Binding-site contacts:
Ligand atom O1P contacts residue TYR79 of chain 1.A at 3.5 Å (h-bond).
Ligand atom O5P contacts residue ARG35 of chain 1.A at 2.8 Å (salt-bridge).
Ligand atom C5M contacts residue TYR107 of chain 1.A at 3.8 Å (hydrophobic).
Ligand atom O4 contacts residue LEU83 of chain 1.A at 3.6 Å.
Ligand atom P1 contacts residue TYR79 of chain 1.A at 3.6 Å.
Ligand atom O5' contacts residue ARG35 of chain 1.A at 3.7 Å.
Ligand atom N3 contacts residue TYR109 of chain 1.A at 3.4 Å.
Ligand atom O5P contacts residue TYR107 of chain 1.A at 4.0 Å.
Ligand atom C2' contacts residue TYR107 of chain 1.A at 3.8 Å (hydrophobic).
Ligand atom C5 contacts residue LEU83 of chain 1.A at 4.0 Å (hydrophobic).
Ligand atom O4' contacts residue ARG81 of chain 1.A at 3.0 Å (salt-bridge).
Ligand atom C1' contacts residue ARG81 of chain 1.A at 4.0 Å.
Ligand atom O5' contacts residue ARG81 of chain 1.A at 3.1 Å (salt-bridge).
Ligand atom O5P contacts residue CA1 of chain 1.C at 3.1 Å.
Ligand atom C4 contacts residue TYR109 of chain 1.A at 3.6 Å (hydrophobic).
Ligand atom O4 contacts residue LEU37 of chain 1.A at 3.9 Å.
Ligand atom C3' contacts residue TYR107 of chain 1.A at 3.9 Å (hydrophobic).
Ligand atom P1 contacts residue LYS78 of chain 1.A at 3.7 Å.
Ligand atom C6 contacts residue ARG81 of chain 1.A at 4.0 Å.
Ligand atom P2 contacts residue ARG35 of chain 1.A at 3.6 Å.
Ligand atom N3 contacts residue LEU83 of chain 1.A at 3.8 Å.
Ligand atom O4 contacts residue TYR109 of chain 1.A at 3.9 Å.
Ligand atom C5' contacts residue TYR107 of chain 1.A at 3.6 Å (hydrophobic).
Ligand atom O1P contacts residue LYS78 of chain 1.A at 2.7 Å (salt-bridge).
Ligand atom O3' contacts residue LYS78 of chain 1.A at 3.5 Å (salt-bridge).
Ligand atom C5' contacts residue ARG81 of chain 1.A at 4.0 Å.
Ligand atom C2 contacts residue ASP77 of chain 1.A at 4.0 Å.
Ligand atom C4 contacts residue LEU83 of chain 1.A at 3.7 Å (hydrophobic).
Ligand atom C2 contacts residue TYR109 of chain 1.A at 3.8 Å (hydrophobic).
Ligand atom C5M contacts residue ARG35 of chain 1.A at 3.7 Å.
Ligand atom O2 contacts residue ASP77 of chain 1.A at 3.9 Å.
Ligand atom O4P contacts residue ARG81 of chain 1.A at 2.9 Å (salt-bridge).
Ligand atom C2' contacts residue TYR109 of chain 1.A at 3.6 Å (hydrophobic).
Ligand atom O5P contacts residue ASP40 of chain 1.A at 3.5 Å (salt-bridge).
Ligand atom C4' contacts residue ARG81 of chain 1.A at 3.9 Å.
Ligand atom O4P contacts residue ARG35 of chain 1.A at 2.9 Å (salt-bridge).
Ligand atom P2 contacts residue CA1 of chain 1.C at 4.0 Å.
Ligand atom P2 contacts residue ARG81 of chain 1.A at 4.0 Å.
Ligand atom O2P contacts residue TYR79 of chain 1.A at 2.7 Å (h-bond).
Ligand atom O4P contacts residue CA1 of chain 1.C at 4.0 Å.

The small molecule below binds the protein below.
Small molecule (SMILES): Cc1cn([C@H]2C[C@H](OP(=O)(O)O)[C@@H](COP(=O)(O)O)O2)c(=O)[nH]c1=O

Sequence of chain 1.A:
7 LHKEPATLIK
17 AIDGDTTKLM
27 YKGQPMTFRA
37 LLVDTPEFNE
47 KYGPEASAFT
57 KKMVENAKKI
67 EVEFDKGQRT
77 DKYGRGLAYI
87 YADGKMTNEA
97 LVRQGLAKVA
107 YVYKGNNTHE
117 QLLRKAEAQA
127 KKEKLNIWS